Binding-site contacts:
Ligand atom C8 contacts residue ARG25 of chain 1.A at 3.8 Å.
Ligand atom C7 contacts residue SER24 of chain 1.A at 3.7 Å.
Ligand atom N2 contacts residue ASN42 of chain 1.A at 3.0 Å (h-bond).
Ligand atom O7 contacts residue ARG25 of chain 1.A at 4.4 Å.
Ligand atom C7 contacts residue ASN42 of chain 1.A at 3.6 Å.
Ligand atom O7 contacts residue ASN42 of chain 1.A at 3.8 Å.
Ligand atom C8 contacts residue SER24 of chain 1.A at 3.7 Å.
Ligand atom C2 contacts residue SER24 of chain 1.A at 3.6 Å.
Ligand atom N2 contacts residue ARG25 of chain 1.A at 4.1 Å.
Ligand atom C1 contacts residue ASN42 of chain 1.A at 1.4 Å.
Ligand atom C8 contacts residue TRP23 of chain 1.A at 3.3 Å (hydrophobic).
Ligand atom C1 contacts residue ARG25 of chain 1.A at 4.4 Å.
Ligand atom C3 contacts residue SER24 of chain 1.A at 3.9 Å.
Ligand atom C7 contacts residue ARG25 of chain 1.A at 4.1 Å.
Ligand atom O5 contacts residue ASN42 of chain 1.A at 2.3 Å (h-bond).
Ligand atom C4 contacts residue ASN42 of chain 1.A at 4.3 Å.
Ligand atom C2 contacts residue ASN42 of chain 1.A at 2.5 Å.
Ligand atom N2 contacts residue SER24 of chain 1.A at 2.8 Å (h-bond).
Ligand atom C1 contacts residue SER24 of chain 1.A at 3.8 Å.
Ligand atom C3 contacts residue ASN42 of chain 1.A at 3.8 Å.
Ligand atom C5 contacts residue ASN42 of chain 1.A at 3.6 Å.

The protein below binds the small molecule below.
Small molecule (SMILES): CC(=O)N[C@H]1[C@H](O[C@H]2[C@H](O)[C@@H](NC(C)=O)CO[C@@H]2CO)O[C@H](CO)[C@@H](O)[C@@H]1O

Sequence of chain 1.A:
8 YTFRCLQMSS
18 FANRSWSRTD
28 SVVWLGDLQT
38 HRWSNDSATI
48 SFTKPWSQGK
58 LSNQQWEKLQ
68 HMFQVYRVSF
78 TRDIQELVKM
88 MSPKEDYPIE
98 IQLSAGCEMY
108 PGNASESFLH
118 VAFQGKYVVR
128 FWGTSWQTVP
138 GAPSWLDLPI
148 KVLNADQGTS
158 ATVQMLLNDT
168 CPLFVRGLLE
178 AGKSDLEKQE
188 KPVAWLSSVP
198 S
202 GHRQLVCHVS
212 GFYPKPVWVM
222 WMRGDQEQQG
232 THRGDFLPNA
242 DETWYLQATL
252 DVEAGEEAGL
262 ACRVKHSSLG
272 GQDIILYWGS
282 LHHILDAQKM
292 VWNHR